Sequence of chain 1.C:
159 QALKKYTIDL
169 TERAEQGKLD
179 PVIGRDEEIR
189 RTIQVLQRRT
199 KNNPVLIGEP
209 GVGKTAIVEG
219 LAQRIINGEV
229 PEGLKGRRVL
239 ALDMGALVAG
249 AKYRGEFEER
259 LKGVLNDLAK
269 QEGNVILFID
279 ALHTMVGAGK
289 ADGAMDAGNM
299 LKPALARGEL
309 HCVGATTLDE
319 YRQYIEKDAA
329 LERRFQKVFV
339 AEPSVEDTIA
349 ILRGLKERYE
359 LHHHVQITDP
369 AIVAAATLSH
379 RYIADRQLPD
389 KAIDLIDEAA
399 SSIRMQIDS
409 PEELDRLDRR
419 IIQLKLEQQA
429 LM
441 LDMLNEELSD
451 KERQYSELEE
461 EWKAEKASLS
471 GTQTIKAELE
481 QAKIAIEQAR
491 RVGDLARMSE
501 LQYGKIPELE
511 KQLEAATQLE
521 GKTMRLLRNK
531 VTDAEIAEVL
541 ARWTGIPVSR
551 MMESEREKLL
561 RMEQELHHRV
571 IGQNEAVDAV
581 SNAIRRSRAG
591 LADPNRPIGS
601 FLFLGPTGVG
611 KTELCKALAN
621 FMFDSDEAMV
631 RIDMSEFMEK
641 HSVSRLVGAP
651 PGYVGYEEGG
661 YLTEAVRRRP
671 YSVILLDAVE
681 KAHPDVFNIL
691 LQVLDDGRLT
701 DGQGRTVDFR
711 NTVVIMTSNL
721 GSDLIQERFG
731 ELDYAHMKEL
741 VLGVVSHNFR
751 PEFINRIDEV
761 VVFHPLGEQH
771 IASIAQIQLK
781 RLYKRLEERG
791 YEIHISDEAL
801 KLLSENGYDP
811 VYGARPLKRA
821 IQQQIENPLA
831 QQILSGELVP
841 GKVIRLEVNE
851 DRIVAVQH

This protein binds this small molecule.
Small molecule (SMILES): Nc1ncnc2c1ncn2[C@@H]1O[C@H](COP(=O)(O)OP(=O)(O)OP(O)(O)=S)[C@@H](O)[C@H]1O

Binding-site contacts:
Ligand atom C5' contacts residue ARG815 of chain 1.C at 3.4 Å.
Ligand atom O1B contacts residue LYS611 of chain 1.C at 3.4 Å.
Ligand atom O2B contacts residue GLY608 of chain 1.C at 2.6 Å (h-bond).
Ligand atom N7 contacts residue GLY610 of chain 1.C at 3.4 Å (h-bond).
Ligand atom C4' contacts residue LYS818 of chain 1.C at 3.4 Å.
Ligand atom O2A contacts residue GLY610 of chain 1.C at 3.2 Å.
Ligand atom O3G contacts residue THR612 of chain 1.C at 2.9 Å (h-bond).
Ligand atom O3A contacts residue GLY608 of chain 1.C at 3.0 Å (h-bond).
Ligand atom O1A contacts residue THR612 of chain 1.C at 3.3 Å.
Ligand atom C8 contacts residue ALA814 of chain 1.C at 3.5 Å (hydrophobic).
Ligand atom O2A contacts residue THR612 of chain 1.C at 2.9 Å (h-bond).
Ligand atom PA contacts residue ARG815 of chain 1.C at 3.5 Å.
Ligand atom O4' contacts residue LYS818 of chain 1.C at 3.4 Å.
Ligand atom O2A contacts residue LYS611 of chain 1.C at 2.8 Å (salt-bridge).
Ligand atom O3B contacts residue THR607 of chain 1.C at 3.3 Å.
Ligand atom O3G contacts residue ASP677 of chain 1.C at 3.1 Å (salt-bridge).
Ligand atom O2B contacts residue GLY610 of chain 1.C at 3.5 Å (h-bond).
Ligand atom O2B contacts residue VAL609 of chain 1.C at 2.9 Å (h-bond).
Ligand atom O3A contacts residue ARG815 of chain 1.C at 2.9 Å (salt-bridge).
Ligand atom O1A contacts residue ARG815 of chain 1.C at 3.2 Å (salt-bridge).
Ligand atom C2 contacts residue ARG569 of chain 1.C at 3.1 Å.
Ligand atom C5' contacts residue GLY608 of chain 1.C at 3.6 Å.
Ligand atom N1 contacts residue ARG569 of chain 1.C at 3.1 Å (salt-bridge).
Ligand atom S1G contacts residue ASN719 of chain 1.C at 2.7 Å (h-bond).
Ligand atom C3' contacts residue GLU613 of chain 1.C at 3.6 Å.
Ligand atom O2G contacts residue ARG756 of chain 1.B at 2.3 Å (salt-bridge).
Ligand atom O3B contacts residue GLY608 of chain 1.C at 3.2 Å (h-bond).
Ligand atom C2' contacts residue LYS818 of chain 1.C at 3.6 Å.
Ligand atom O1B contacts residue THR612 of chain 1.C at 2.8 Å (h-bond).
Ligand atom O2G contacts residue ARG815 of chain 1.C at 2.6 Å (salt-bridge).
Ligand atom O2B contacts residue THR607 of chain 1.C at 3.4 Å.
Ligand atom C2' contacts residue GLU613 of chain 1.C at 3.6 Å.
Ligand atom PB contacts residue GLY608 of chain 1.C at 3.2 Å.
Ligand atom PG contacts residue ARG756 of chain 1.B at 3.5 Å.
Ligand atom N6 contacts residue ILE571 of chain 1.C at 3.1 Å (h-bond).
Ligand atom N7 contacts residue VAL609 of chain 1.C at 3.1 Å (h-bond).
Ligand atom S1G contacts residue THR607 of chain 1.C at 3.7 Å.
Ligand atom N6 contacts residue VAL609 of chain 1.C at 3.4 Å (h-bond).
Ligand atom O2B contacts residue LYS611 of chain 1.C at 3.6 Å.
Ligand atom O2' contacts residue LYS818 of chain 1.C at 2.6 Å (salt-bridge).

Sequence of chain 1.B:
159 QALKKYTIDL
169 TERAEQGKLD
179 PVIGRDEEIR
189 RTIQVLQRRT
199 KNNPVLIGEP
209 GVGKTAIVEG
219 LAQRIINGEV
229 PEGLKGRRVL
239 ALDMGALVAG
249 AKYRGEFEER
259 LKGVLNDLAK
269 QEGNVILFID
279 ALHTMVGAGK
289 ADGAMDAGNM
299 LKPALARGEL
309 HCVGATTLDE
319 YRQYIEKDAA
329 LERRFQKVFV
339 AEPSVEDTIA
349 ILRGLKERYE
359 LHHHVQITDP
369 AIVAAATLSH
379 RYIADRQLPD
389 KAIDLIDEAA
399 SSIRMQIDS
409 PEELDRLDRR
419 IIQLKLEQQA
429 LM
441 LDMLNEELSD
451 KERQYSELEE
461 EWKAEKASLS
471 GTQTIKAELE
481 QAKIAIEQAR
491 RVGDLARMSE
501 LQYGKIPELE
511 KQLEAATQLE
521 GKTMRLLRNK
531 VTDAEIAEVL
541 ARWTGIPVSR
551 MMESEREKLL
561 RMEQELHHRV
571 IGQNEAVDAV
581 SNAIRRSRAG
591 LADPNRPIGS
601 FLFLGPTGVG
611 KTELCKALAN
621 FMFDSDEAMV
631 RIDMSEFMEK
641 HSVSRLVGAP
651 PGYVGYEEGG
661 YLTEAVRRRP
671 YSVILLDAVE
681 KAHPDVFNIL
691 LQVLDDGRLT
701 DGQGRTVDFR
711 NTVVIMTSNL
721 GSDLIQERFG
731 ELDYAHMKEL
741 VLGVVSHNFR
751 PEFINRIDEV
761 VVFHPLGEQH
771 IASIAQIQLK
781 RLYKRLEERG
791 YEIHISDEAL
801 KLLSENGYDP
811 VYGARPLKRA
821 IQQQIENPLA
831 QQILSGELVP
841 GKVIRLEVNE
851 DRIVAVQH